Sequence of chain 28.A:
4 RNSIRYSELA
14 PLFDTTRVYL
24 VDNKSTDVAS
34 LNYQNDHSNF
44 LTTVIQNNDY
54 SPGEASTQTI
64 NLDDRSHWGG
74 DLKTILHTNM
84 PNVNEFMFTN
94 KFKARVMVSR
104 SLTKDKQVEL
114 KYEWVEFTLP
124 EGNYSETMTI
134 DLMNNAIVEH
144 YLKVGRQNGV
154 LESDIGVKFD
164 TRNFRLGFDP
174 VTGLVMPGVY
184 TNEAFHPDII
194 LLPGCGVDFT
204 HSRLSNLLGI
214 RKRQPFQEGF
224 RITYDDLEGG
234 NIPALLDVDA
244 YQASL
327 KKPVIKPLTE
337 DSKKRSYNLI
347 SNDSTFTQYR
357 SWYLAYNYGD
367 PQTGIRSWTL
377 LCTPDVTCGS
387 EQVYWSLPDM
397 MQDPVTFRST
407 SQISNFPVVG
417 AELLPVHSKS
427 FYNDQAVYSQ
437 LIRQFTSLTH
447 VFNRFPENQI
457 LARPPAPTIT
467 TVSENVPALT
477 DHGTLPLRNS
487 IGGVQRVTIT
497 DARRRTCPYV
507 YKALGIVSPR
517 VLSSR

A protein and the small-molecule ligand that binds it are described below.
Small molecule (SMILES): CCCCCCCCCCCC[N+](C)(C)CCCS(=O)(=O)O

Binding-site contacts:
Ligand atom C10 contacts residue C151 of chain 28.D at 3.4 Å.
Ligand atom C3 contacts residue TRP374 of chain 28.A at 4.3 Å (hydrophobic).
Ligand atom O1S contacts residue LYS215 of chain 28.A at 2.7 Å (salt-bridge).
Ligand atom S1 contacts residue ARG224 of chain 28.A at 4.3 Å.
Ligand atom O1S contacts residue GLY222 of chain 28.A at 2.3 Å (h-bond).
Ligand atom O3S contacts residue PHE223 of chain 28.A at 3.9 Å.
Ligand atom O3S contacts residue GLY222 of chain 28.A at 2.9 Å (h-bond).
Ligand atom O1S contacts residue PHE223 of chain 28.A at 4.5 Å.
Ligand atom O2S contacts residue ARG224 of chain 28.A at 4.5 Å.
Ligand atom C9 contacts residue C151 of chain 28.D at 3.4 Å.
Ligand atom O3S contacts residue ARG224 of chain 28.A at 2.9 Å (salt-bridge).
Ligand atom S1 contacts residue LYS215 of chain 28.A at 4.1 Å.
Ligand atom C7 contacts residue C151 of chain 28.D at 3.4 Å.
Ligand atom C8 contacts residue C151 of chain 28.D at 3.7 Å.
Ligand atom O2S contacts residue GLY222 of chain 28.A at 3.3 Å (h-bond).
Ligand atom C16 contacts residue ASP229 of chain 28.A at 4.3 Å.
Ligand atom C12 contacts residue C151 of chain 28.D at 3.4 Å.
Ligand atom C13 contacts residue C151 of chain 28.D at 4.5 Å.
Ligand atom C2 contacts residue TRP374 of chain 28.A at 4.1 Å (hydrophobic).
Ligand atom S1 contacts residue GLY222 of chain 28.A at 3.0 Å (h-bond).
Ligand atom O1S contacts residue TRP374 of chain 28.A at 4.3 Å.
Ligand atom C11 contacts residue C151 of chain 28.D at 3.5 Å.
Ligand atom O3S contacts residue TRP374 of chain 28.A at 3.3 Å.
Ligand atom C6 contacts residue C151 of chain 28.D at 4.2 Å.
Ligand atom S1 contacts residue TRP374 of chain 28.A at 4.0 Å.
Ligand atom C1 contacts residue TRP374 of chain 28.A at 3.6 Å (hydrophobic).
Ligand atom C5 contacts residue C151 of chain 28.D at 4.0 Å.